Sequence of chain 1.B:
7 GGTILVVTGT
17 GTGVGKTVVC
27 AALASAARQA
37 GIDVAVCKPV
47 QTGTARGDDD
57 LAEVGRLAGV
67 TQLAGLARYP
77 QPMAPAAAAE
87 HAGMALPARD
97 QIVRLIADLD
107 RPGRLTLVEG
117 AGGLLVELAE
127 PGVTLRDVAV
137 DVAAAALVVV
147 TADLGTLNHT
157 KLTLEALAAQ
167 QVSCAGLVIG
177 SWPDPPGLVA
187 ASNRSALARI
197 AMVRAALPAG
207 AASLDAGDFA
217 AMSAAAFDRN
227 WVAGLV

Binding-site contacts:
Ligand atom C04 contacts residue LEU150 of chain 1.B at 3.6 Å (hydrophobic).
Ligand atom C06 contacts residue GLY118 of chain 1.A at 3.4 Å.
Ligand atom C09 contacts residue GLY118 of chain 1.A at 3.3 Å.
Ligand atom C06 contacts residue ALA117 of chain 1.A at 3.8 Å (hydrophobic).
Ligand atom O15 contacts residue GLY19 of chain 1.A at 3.5 Å (h-bond).
Ligand atom O19 contacts residue THR152 of chain 1.B at 3.3 Å (h-bond).
Ligand atom O16 contacts residue ALA117 of chain 1.A at 3.6 Å.
Ligand atom O16 contacts residue LYS22 of chain 1.A at 3.5 Å.
Ligand atom C02 contacts residue GLY151 of chain 1.B at 3.8 Å.
Ligand atom C03 contacts residue GLY151 of chain 1.B at 3.3 Å.
Ligand atom C09 contacts residue SO41 of chain 1.F at 3.1 Å.
Ligand atom C13 contacts residue ARG52 of chain 1.A at 3.7 Å.
Ligand atom O18 contacts residue ASN154 of chain 1.B at 2.8 Å (h-bond).
Ligand atom O16 contacts residue GLY118 of chain 1.A at 3.0 Å (h-bond).
Ligand atom O18 contacts residue LEU153 of chain 1.B at 3.4 Å.
Ligand atom C14 contacts residue ARG52 of chain 1.A at 3.5 Å.
Ligand atom C17 contacts residue GLY151 of chain 1.B at 3.3 Å.
Ligand atom C01 contacts residue ALA80 of chain 1.A at 3.6 Å (hydrophobic).
Ligand atom C08 contacts residue SO41 of chain 1.F at 3.4 Å.
Ligand atom C10 contacts residue THR18 of chain 1.A at 3.4 Å.
Ligand atom C08 contacts residue THR18 of chain 1.A at 3.4 Å.
Ligand atom C03 contacts residue LEU150 of chain 1.B at 3.6 Å (hydrophobic).
Ligand atom O15 contacts residue SO41 of chain 1.F at 3.1 Å (h-bond).
Ligand atom C12 contacts residue MET79 of chain 1.A at 3.7 Å (hydrophobic).
Ligand atom C09 contacts residue LYS22 of chain 1.A at 3.6 Å.
Ligand atom C17 contacts residue LEU153 of chain 1.B at 3.7 Å (hydrophobic).
Ligand atom C04 contacts residue THR18 of chain 1.A at 3.6 Å.
Ligand atom C09 contacts residue THR18 of chain 1.A at 3.4 Å.
Ligand atom C13 contacts residue THR48 of chain 1.A at 3.6 Å.
Ligand atom C12 contacts residue PRO78 of chain 1.A at 3.7 Å (hydrophobic).
Ligand atom C13 contacts residue PRO78 of chain 1.A at 3.4 Å (hydrophobic).
Ligand atom O16 contacts residue SO41 of chain 1.F at 3.7 Å.
Ligand atom O18 contacts residue GLY151 of chain 1.B at 3.7 Å.
Ligand atom O15 contacts residue LYS22 of chain 1.A at 2.9 Å (salt-bridge).
Ligand atom O15 contacts residue GLY118 of chain 1.A at 3.1 Å (h-bond).
Ligand atom O19 contacts residue LEU153 of chain 1.B at 3.1 Å (h-bond).
Ligand atom O15 contacts residue THR18 of chain 1.A at 2.6 Å (h-bond).
Ligand atom C02 contacts residue ALA80 of chain 1.A at 3.8 Å (hydrophobic).
Ligand atom C01 contacts residue VAL122 of chain 1.A at 3.3 Å (hydrophobic).
Ligand atom O19 contacts residue GLY151 of chain 1.B at 2.8 Å (h-bond).

This small molecule binds to this protein.
Small molecule (SMILES): O=C(O)C[C@@H]1CCC[C@H]1Cc1ccc(C(=O)O)cc1

Sequence of chain 1.A:
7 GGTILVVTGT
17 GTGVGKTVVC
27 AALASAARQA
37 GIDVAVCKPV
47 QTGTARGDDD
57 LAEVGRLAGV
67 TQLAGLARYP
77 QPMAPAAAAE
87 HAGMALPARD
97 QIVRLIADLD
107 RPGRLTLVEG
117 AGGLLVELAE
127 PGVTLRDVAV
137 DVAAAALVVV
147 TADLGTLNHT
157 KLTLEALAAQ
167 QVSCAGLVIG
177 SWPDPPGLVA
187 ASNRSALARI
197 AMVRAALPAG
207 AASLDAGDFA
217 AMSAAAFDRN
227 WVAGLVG